Binding-site contacts:
Ligand atom C4 contacts residue VAL307 of chain 1.A at 4.1 Å (hydrophobic).
Ligand atom C2 contacts residue VAL307 of chain 1.A at 4.3 Å (hydrophobic).
Ligand atom O3 contacts residue ARG246 of chain 1.A at 4.1 Å.
Ligand atom C8 contacts residue ASN244 of chain 1.A at 4.0 Å.
Ligand atom C2 contacts residue ASN146 of chain 1.A at 2.3 Å.
Ligand atom C1 contacts residue NAG1 of chain 1.N at 4.0 Å.
Ligand atom C8 contacts residue PHE243 of chain 1.A at 4.2 Å (hydrophobic).
Ligand atom O3 contacts residue CYS306 of chain 1.A at 3.0 Å.
Ligand atom C4 contacts residue ASP95 of chain 1.A at 4.1 Å.
Ligand atom C3 contacts residue SER308 of chain 1.A at 4.0 Å.
Ligand atom C6 contacts residue NAG1 of chain 1.N at 4.0 Å.
Ligand atom N2 contacts residue SER308 of chain 1.A at 2.8 Å (h-bond).
Ligand atom C1 contacts residue SER308 of chain 1.A at 3.8 Å.
Ligand atom C7 contacts residue ASN146 of chain 1.A at 3.5 Å.
Ligand atom O7 contacts residue PRO96 of chain 1.A at 4.2 Å.
Ligand atom C8 contacts residue SER308 of chain 1.A at 3.6 Å.
Ligand atom C3 contacts residue VAL307 of chain 1.A at 3.7 Å (hydrophobic).
Ligand atom C5 contacts residue ASN146 of chain 1.A at 3.7 Å.
Ligand atom O5 contacts residue ASN146 of chain 1.A at 2.4 Å (h-bond).
Ligand atom C5 contacts residue NAG1 of chain 1.N at 4.0 Å.
Ligand atom O5 contacts residue VAL307 of chain 1.A at 4.2 Å.
Ligand atom C2 contacts residue SER308 of chain 1.A at 3.7 Å.
Ligand atom C8 contacts residue VAL138 of chain 1.A at 4.4 Å (hydrophobic).
Ligand atom O5 contacts residue NAG1 of chain 1.N at 3.3 Å (h-bond).
Ligand atom O3 contacts residue ASP95 of chain 1.A at 4.3 Å.
Ligand atom O7 contacts residue ASN146 of chain 1.A at 3.7 Å.
Ligand atom C3 contacts residue ASN146 of chain 1.A at 3.7 Å.
Ligand atom C4 contacts residue ASN146 of chain 1.A at 4.1 Å.
Ligand atom O6 contacts residue NAG1 of chain 1.N at 3.1 Å (h-bond).
Ligand atom O7 contacts residue VAL138 of chain 1.A at 4.3 Å.
Ligand atom C3 contacts residue CYS306 of chain 1.A at 3.8 Å (hydrophobic).
Ligand atom N2 contacts residue ASN146 of chain 1.A at 2.7 Å (h-bond).
Ligand atom C7 contacts residue SER308 of chain 1.A at 3.6 Å.
Ligand atom O4 contacts residue VAL307 of chain 1.A at 4.1 Å.
Ligand atom O4 contacts residue ARG246 of chain 1.A at 3.3 Å (salt-bridge).
Ligand atom C8 contacts residue LEU145 of chain 1.A at 3.7 Å (hydrophobic).
Ligand atom C4 contacts residue ARG246 of chain 1.A at 4.4 Å.
Ligand atom C1 contacts residue ASN146 of chain 1.A at 1.4 Å.
Ligand atom C5 contacts residue VAL307 of chain 1.A at 3.8 Å (hydrophobic).
Ligand atom C1 contacts residue VAL307 of chain 1.A at 3.9 Å (hydrophobic).

The protein below binds the small molecule below.
Small molecule (SMILES): CC(=O)N[C@@H]1[C@@H](O)[C@H](O)[C@@H](CO)O[C@H]1O

Sequence of chain 1.A:
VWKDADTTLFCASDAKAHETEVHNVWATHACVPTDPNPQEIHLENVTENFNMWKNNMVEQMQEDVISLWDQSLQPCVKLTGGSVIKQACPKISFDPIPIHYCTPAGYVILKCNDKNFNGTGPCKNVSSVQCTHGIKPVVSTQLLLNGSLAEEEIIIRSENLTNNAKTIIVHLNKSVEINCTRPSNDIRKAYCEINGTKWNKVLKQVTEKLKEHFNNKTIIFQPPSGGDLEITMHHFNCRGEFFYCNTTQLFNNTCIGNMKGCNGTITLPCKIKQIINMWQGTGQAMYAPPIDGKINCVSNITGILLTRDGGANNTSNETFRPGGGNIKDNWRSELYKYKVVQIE